This protein binds this small molecule.
Small molecule (SMILES): OC[C@H]1O[C@H](O[C@H]2[C@H](O)[C@@H](O)[C@@H](O)O[C@@H]2CO)[C@H](O)[C@@H](O)[C@@H]1O

Sequence of chain 1.G:
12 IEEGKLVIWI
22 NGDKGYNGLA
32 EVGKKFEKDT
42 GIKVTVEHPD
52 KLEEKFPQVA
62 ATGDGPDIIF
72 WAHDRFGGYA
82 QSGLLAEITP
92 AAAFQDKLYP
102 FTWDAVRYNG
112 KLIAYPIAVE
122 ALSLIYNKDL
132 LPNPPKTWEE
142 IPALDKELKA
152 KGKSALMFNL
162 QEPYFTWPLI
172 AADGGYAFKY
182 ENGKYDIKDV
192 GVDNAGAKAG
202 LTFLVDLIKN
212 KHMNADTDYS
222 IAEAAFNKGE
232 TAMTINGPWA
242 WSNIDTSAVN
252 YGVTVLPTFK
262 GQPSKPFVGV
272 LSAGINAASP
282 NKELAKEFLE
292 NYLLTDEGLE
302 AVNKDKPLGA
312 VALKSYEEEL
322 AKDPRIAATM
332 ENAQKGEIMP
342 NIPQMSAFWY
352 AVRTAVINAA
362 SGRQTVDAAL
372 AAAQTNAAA

Binding-site contacts:
Ligand atom C2 contacts residue TRP240 of chain 1.G at 3.9 Å (hydrophobic).
Ligand atom C3 contacts residue ASP75 of chain 1.G at 3.3 Å.
Ligand atom O1 contacts residue ASP24 of chain 1.G at 3.2 Å (salt-bridge).
Ligand atom O6 contacts residue GLU163 of chain 1.G at 2.8 Å (salt-bridge).
Ligand atom O3 contacts residue ASP75 of chain 1.G at 2.3 Å (salt-bridge).
Ligand atom O2 contacts residue LYS25 of chain 1.G at 3.1 Å (salt-bridge).
Ligand atom C1 contacts residue LYS25 of chain 1.G at 3.8 Å.
Ligand atom O4 contacts residue TRP350 of chain 1.G at 4.1 Å.
Ligand atom C1 contacts residue TRP240 of chain 1.G at 3.8 Å (hydrophobic).
Ligand atom C6 contacts residue TRP350 of chain 1.G at 3.9 Å (hydrophobic).
Ligand atom C6 contacts residue PRO164 of chain 1.G at 4.0 Å (hydrophobic).
Ligand atom O1 contacts residue ASN22 of chain 1.G at 3.5 Å (h-bond).
Ligand atom O6 contacts residue PRO164 of chain 1.G at 3.3 Å.
Ligand atom C3 contacts residue TRP72 of chain 1.G at 3.6 Å (hydrophobic).
Ligand atom O6 contacts residue TYR165 of chain 1.G at 3.3 Å.
Ligand atom O3 contacts residue GLU121 of chain 1.G at 3.7 Å.
Ligand atom O3 contacts residue TYR165 of chain 1.G at 4.1 Å.
Ligand atom C2 contacts residue LYS25 of chain 1.G at 4.1 Å.
Ligand atom C1 contacts residue ASP24 of chain 1.G at 3.7 Å.
Ligand atom C2 contacts residue ASP75 of chain 1.G at 3.3 Å.
Ligand atom O3 contacts residue TRP350 of chain 1.G at 3.9 Å.
Ligand atom O1 contacts residue LYS25 of chain 1.G at 3.1 Å (salt-bridge).
Ligand atom O4 contacts residue ARG76 of chain 1.G at 3.5 Å (salt-bridge).
Ligand atom O3 contacts residue ALA73 of chain 1.G at 3.5 Å.
Ligand atom O2 contacts residue TRP72 of chain 1.G at 3.6 Å.
Ligand atom O2 contacts residue ASP75 of chain 1.G at 2.5 Å (salt-bridge).
Ligand atom C2 contacts residue TRP350 of chain 1.G at 4.1 Å (hydrophobic).
Ligand atom C1 contacts residue TYR165 of chain 1.G at 3.8 Å (hydrophobic).
Ligand atom C6 contacts residue GLU163 of chain 1.G at 3.3 Å.
Ligand atom O3 contacts residue ARG76 of chain 1.G at 3.4 Å.
Ligand atom O5 contacts residue TYR165 of chain 1.G at 3.5 Å.
Ligand atom O3 contacts residue TRP72 of chain 1.G at 3.5 Å (h-bond).
Ligand atom O2 contacts residue ALA73 of chain 1.G at 3.3 Å.
Ligand atom C6 contacts residue TYR165 of chain 1.G at 4.0 Å (hydrophobic).
Ligand atom C4 contacts residue TRP350 of chain 1.G at 3.7 Å (hydrophobic).
Ligand atom C4 contacts residue TYR165 of chain 1.G at 4.0 Å (hydrophobic).
Ligand atom O2 contacts residue TRP240 of chain 1.G at 4.1 Å.
Ligand atom O2 contacts residue MET340 of chain 1.G at 3.8 Å.
Ligand atom O2 contacts residue GLU121 of chain 1.G at 2.9 Å (salt-bridge).
Ligand atom C2 contacts residue GLU121 of chain 1.G at 3.7 Å.